Sequence of chain 1.B:
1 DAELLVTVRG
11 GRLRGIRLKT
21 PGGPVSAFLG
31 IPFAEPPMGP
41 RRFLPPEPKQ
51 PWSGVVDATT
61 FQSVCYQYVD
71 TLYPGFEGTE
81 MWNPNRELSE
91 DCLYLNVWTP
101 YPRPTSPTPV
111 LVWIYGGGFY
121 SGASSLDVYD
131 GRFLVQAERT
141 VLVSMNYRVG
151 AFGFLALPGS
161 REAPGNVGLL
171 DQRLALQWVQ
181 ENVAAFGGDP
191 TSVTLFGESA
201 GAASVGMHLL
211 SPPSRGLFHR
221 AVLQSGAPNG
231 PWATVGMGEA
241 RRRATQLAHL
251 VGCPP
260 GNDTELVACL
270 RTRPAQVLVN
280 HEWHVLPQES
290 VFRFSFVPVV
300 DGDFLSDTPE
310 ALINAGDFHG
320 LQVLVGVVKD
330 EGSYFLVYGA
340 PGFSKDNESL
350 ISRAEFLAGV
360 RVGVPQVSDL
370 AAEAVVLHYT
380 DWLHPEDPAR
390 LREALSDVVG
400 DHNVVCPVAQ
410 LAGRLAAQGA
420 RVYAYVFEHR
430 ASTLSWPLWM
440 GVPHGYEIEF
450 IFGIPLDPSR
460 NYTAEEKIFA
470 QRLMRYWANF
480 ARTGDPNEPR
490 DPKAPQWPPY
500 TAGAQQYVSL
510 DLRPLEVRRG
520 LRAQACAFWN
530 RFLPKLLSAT

Binding-site contacts:
Ligand atom C13 contacts residue TRP282 of chain 1.B at 3.3 Å (hydrophobic).
Ligand atom O44 contacts residue PRO286 of chain 1.B at 3.2 Å (h-bond).
Ligand atom N21 contacts residue TYR333 of chain 1.B at 3.2 Å (h-bond).
Ligand atom C40 contacts residue HIS283 of chain 1.B at 3.4 Å.
Ligand atom N31 contacts residue TYR333 of chain 1.B at 3.6 Å.
Ligand atom O14 contacts residue TRP282 of chain 1.B at 3.6 Å.
Ligand atom C22 contacts residue TRP82 of chain 1.B at 3.5 Å (hydrophobic).
Ligand atom C01 contacts residue GLU288 of chain 1.B at 3.6 Å.
Ligand atom N31 contacts residue GLY117 of chain 1.B at 3.8 Å.
Ligand atom C19 contacts residue TYR337 of chain 1.B at 3.7 Å (hydrophobic).
Ligand atom C34 contacts residue TRP282 of chain 1.B at 3.7 Å (hydrophobic).
Ligand atom C28 contacts residue GLU198 of chain 1.B at 3.3 Å.
Ligand atom O14 contacts residue TYR120 of chain 1.B at 2.9 Å (h-bond).
Ligand atom O35 contacts residue SER289 of chain 1.B at 3.7 Å.
Ligand atom O35 contacts residue TYR337 of chain 1.B at 3.7 Å.
Ligand atom C23 contacts residue TYR333 of chain 1.B at 3.4 Å (hydrophobic).
Ligand atom C07 contacts residue TRP282 of chain 1.B at 3.7 Å (hydrophobic).
Ligand atom C36 contacts residue GLN287 of chain 1.B at 3.4 Å.
Ligand atom C27 contacts residue GLY117 of chain 1.B at 3.7 Å.
Ligand atom C19 contacts residue TYR333 of chain 1.B at 3.3 Å (hydrophobic).
Ligand atom C26 contacts residue GLY117 of chain 1.B at 3.6 Å.
Ligand atom C41 contacts residue HIS283 of chain 1.B at 3.1 Å.
Ligand atom N15 contacts residue TRP282 of chain 1.B at 3.6 Å.
Ligand atom C36 contacts residue GLU288 of chain 1.B at 3.4 Å.
Ligand atom C12 contacts residue TRP282 of chain 1.B at 3.4 Å (hydrophobic).
Ligand atom O33 contacts residue SER199 of chain 1.B at 3.6 Å.
Ligand atom N03 contacts residue GLU288 of chain 1.B at 3.7 Å.
Ligand atom C30 contacts residue TRP82 of chain 1.B at 3.5 Å (hydrophobic).
Ligand atom O33 contacts residue PHE334 of chain 1.B at 3.6 Å.
Ligand atom C29 contacts residue TRP82 of chain 1.B at 3.5 Å (hydrophobic).
Ligand atom C23 contacts residue TRP82 of chain 1.B at 3.4 Å (hydrophobic).
Ligand atom C20 contacts residue TYR120 of chain 1.B at 3.3 Å (hydrophobic).
Ligand atom C17 contacts residue PHE334 of chain 1.B at 3.7 Å (hydrophobic).
Ligand atom C25 contacts residue TYR333 of chain 1.B at 3.5 Å (hydrophobic).
Ligand atom C18 contacts residue TYR120 of chain 1.B at 3.5 Å (hydrophobic).
Ligand atom C27 contacts residue SER199 of chain 1.B at 3.2 Å.
Ligand atom O32 contacts residue TYR120 of chain 1.B at 3.0 Å (h-bond).
Ligand atom C27 contacts residue HIS443 of chain 1.B at 3.6 Å.
Ligand atom C28 contacts residue SER199 of chain 1.B at 3.7 Å.
Ligand atom C26 contacts residue TYR333 of chain 1.B at 3.4 Å (hydrophobic).

A small-molecule ligand and the protein it binds are described below.
Small molecule (SMILES): CCN(CCC/C=C/n1c(=O)cc(C)n(CCCCCN(CC)Cc2ccccc2[N+](=O)[O-])c1=O)Cc1ccccc1[N+](=O)[O-]